Binding-site contacts:
Ligand atom C4 contacts residue ASN59 of chain 1.B at 4.2 Å.
Ligand atom O5 contacts residue ASN59 of chain 1.B at 2.4 Å (h-bond).
Ligand atom C3 contacts residue ASN59 of chain 1.B at 3.8 Å.
Ligand atom N2 contacts residue ASN59 of chain 1.B at 3.1 Å (h-bond).
Ligand atom C1 contacts residue ASN59 of chain 1.B at 1.5 Å.
Ligand atom C7 contacts residue ASN59 of chain 1.B at 4.2 Å.
Ligand atom O7 contacts residue SER61 of chain 1.B at 3.9 Å.
Ligand atom C5 contacts residue ASN59 of chain 1.B at 3.7 Å.
Ligand atom O7 contacts residue ASN59 of chain 1.B at 4.5 Å.
Ligand atom C2 contacts residue ASN59 of chain 1.B at 2.4 Å.

Sequence of chain 1.B:
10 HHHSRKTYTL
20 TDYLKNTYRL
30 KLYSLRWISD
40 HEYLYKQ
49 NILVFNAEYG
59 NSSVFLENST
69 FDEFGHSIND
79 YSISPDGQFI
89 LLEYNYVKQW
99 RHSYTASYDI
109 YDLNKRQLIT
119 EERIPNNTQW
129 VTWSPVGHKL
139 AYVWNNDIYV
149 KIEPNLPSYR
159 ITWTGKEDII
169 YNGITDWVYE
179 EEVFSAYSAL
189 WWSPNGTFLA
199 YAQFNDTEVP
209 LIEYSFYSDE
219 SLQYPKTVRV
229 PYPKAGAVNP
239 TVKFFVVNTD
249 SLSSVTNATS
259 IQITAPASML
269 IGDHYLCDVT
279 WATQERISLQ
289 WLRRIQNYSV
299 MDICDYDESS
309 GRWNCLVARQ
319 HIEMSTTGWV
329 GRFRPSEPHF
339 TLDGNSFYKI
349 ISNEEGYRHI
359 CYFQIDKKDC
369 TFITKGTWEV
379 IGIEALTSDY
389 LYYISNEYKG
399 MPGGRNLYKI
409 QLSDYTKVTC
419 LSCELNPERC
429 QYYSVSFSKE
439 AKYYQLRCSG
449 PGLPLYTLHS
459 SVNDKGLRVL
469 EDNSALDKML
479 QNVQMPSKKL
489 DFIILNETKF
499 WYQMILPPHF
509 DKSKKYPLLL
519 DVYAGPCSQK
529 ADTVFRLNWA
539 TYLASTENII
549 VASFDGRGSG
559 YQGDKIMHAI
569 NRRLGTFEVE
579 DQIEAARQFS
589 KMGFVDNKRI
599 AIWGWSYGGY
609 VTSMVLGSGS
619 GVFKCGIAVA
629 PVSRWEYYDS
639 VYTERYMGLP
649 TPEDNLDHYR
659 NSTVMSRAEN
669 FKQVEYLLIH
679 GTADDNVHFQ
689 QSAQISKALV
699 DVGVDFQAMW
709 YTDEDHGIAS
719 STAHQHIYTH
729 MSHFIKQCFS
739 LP

This small molecule binds to this protein.
Small molecule (SMILES): CC(=O)N[C@@H]1[C@@H](O)[C@H](O)[C@@H](CO)O[C@H]1O